Sequence of chain 1.A:
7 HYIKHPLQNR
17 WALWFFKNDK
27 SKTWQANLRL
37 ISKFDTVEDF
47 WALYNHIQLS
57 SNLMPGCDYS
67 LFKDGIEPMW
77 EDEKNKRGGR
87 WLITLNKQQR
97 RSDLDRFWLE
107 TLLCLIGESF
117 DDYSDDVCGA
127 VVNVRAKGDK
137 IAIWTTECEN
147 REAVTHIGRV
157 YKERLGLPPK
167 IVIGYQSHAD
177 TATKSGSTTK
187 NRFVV

Binding-site contacts:
Ligand atom O1B contacts residue ARG131 of chain 1.A at 2.8 Å (salt-bridge).
Ligand atom N7 contacts residue TRP76 of chain 1.A at 3.5 Å.
Ligand atom N9 contacts residue TRP76 of chain 1.A at 3.7 Å.
Ligand atom C1' contacts residue TRP30 of chain 1.A at 3.4 Å (hydrophobic).
Ligand atom O6 contacts residue TRP30 of chain 1.A at 3.6 Å.
Ligand atom C2 contacts residue TRP30 of chain 1.A at 3.7 Å (hydrophobic).
Ligand atom C2' contacts residue TRP76 of chain 1.A at 3.8 Å (hydrophobic).
Ligand atom C2 contacts residue GLU77 of chain 1.A at 3.6 Å.
Ligand atom N7 contacts residue TRP30 of chain 1.A at 3.6 Å.
Ligand atom O1A contacts residue ARG131 of chain 1.A at 2.9 Å (salt-bridge).
Ligand atom C8 contacts residue TRP76 of chain 1.A at 3.8 Å (hydrophobic).
Ligand atom C5 contacts residue TRP76 of chain 1.A at 3.7 Å (hydrophobic).
Ligand atom N3 contacts residue TRP30 of chain 1.A at 3.5 Å.
Ligand atom N3 contacts residue TRP76 of chain 1.A at 3.7 Å.
Ligand atom C2 contacts residue TRP76 of chain 1.A at 3.8 Å (hydrophobic).
Ligand atom C4 contacts residue TRP30 of chain 1.A at 3.5 Å (hydrophobic).
Ligand atom PB contacts residue LYS136 of chain 1.A at 3.3 Å.
Ligand atom O6 contacts residue MET75 of chain 1.A at 3.2 Å.
Ligand atom O2G contacts residue SER181 of chain 1.A at 3.7 Å.
Ligand atom C8 contacts residue TRP30 of chain 1.A at 3.4 Å (hydrophobic).
Ligand atom O4' contacts residue TRP30 of chain 1.A at 3.2 Å.
Ligand atom O6 contacts residue TRP76 of chain 1.A at 2.8 Å (h-bond).
Ligand atom O3G contacts residue SER183 of chain 1.A at 3.8 Å.
Ligand atom O3A contacts residue LYS136 of chain 1.A at 3.1 Å (salt-bridge).
Ligand atom O6 contacts residue GLU77 of chain 1.A at 3.8 Å.
Ligand atom C4 contacts residue TRP76 of chain 1.A at 3.6 Å (hydrophobic).
Ligand atom O2B contacts residue LYS136 of chain 1.A at 2.5 Å (salt-bridge).
Ligand atom N1 contacts residue GLU77 of chain 1.A at 2.8 Å (salt-bridge).
Ligand atom C5 contacts residue TRP30 of chain 1.A at 3.5 Å (hydrophobic).
Ligand atom N1 contacts residue TRP76 of chain 1.A at 3.5 Å.
Ligand atom N2 contacts residue GLU77 of chain 1.A at 2.9 Å (salt-bridge).
Ligand atom O1G contacts residue LYS136 of chain 1.A at 3.6 Å (salt-bridge).
Ligand atom N9 contacts residue TRP30 of chain 1.A at 3.4 Å (h-bond).
Ligand atom C6 contacts residue TRP76 of chain 1.A at 3.4 Å (hydrophobic).
Ligand atom C6 contacts residue TRP30 of chain 1.A at 3.6 Å (hydrophobic).
Ligand atom C6 contacts residue GLU77 of chain 1.A at 3.8 Å.
Ligand atom CM7 contacts residue TRP76 of chain 1.A at 3.7 Å (hydrophobic).
Ligand atom N1 contacts residue TRP30 of chain 1.A at 3.6 Å.
Ligand atom O1G contacts residue GLY182 of chain 1.A at 3.2 Å (h-bond).
Ligand atom CM7 contacts residue TRP30 of chain 1.A at 3.8 Å (hydrophobic).

A small-molecule ligand and the protein it binds are described below.
Small molecule (SMILES): CN1CN([C@@H]2O[C@H](CO[P](=O)(O)O[P](=O)(O)OP(=O)(O)O)[C@@H](O)[C@H]2O)c2nc(N)[nH]c(=O)c21